Sequence of chain 2.A:
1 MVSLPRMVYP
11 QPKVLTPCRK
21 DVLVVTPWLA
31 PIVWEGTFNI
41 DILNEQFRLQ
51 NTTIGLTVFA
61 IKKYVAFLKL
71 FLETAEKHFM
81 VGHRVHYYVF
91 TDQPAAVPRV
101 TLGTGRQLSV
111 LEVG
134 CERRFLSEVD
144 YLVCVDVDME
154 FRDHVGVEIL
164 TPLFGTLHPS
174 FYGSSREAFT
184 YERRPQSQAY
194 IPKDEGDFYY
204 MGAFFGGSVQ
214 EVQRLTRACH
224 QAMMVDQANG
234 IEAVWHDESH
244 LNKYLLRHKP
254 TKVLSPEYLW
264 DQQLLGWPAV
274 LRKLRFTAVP

Binding-site contacts:
Ligand atom C6 contacts residue GLU241 of chain 2.A at 3.4 Å.
Ligand atom C11 contacts residue HIS171 of chain 2.A at 4.1 Å.
Ligand atom C2 contacts residue MET204 of chain 2.A at 4.0 Å (hydrophobic).
Ligand atom O4 contacts residue GLU241 of chain 2.A at 2.8 Å (salt-bridge).
Ligand atom C1 contacts residue MET204 of chain 2.A at 3.9 Å (hydrophobic).
Ligand atom O5 contacts residue MET204 of chain 2.A at 3.2 Å.
Ligand atom C6 contacts residue THR183 of chain 2.A at 3.4 Å.
Ligand atom O5 contacts residue PHE174 of chain 2.A at 4.0 Å.
Ligand atom C2 contacts residue HIS171 of chain 2.A at 3.9 Å.
Ligand atom C16 contacts residue LEU267 of chain 2.A at 4.0 Å (hydrophobic).
Ligand atom O6 contacts residue TRP238 of chain 2.A at 3.4 Å (h-bond).
Ligand atom C6 contacts residue PRO172 of chain 2.A at 4.0 Å (hydrophobic).
Ligand atom C5 contacts residue TRP238 of chain 2.A at 3.7 Å (hydrophobic).
Ligand atom C4 contacts residue GLU241 of chain 2.A at 3.5 Å.
Ligand atom O5 contacts residue HIS171 of chain 2.A at 3.2 Å.
Ligand atom C11 contacts residue SER173 of chain 2.A at 3.4 Å.
Ligand atom O1 contacts residue HIS171 of chain 2.A at 3.4 Å (h-bond).
Ligand atom C3 contacts residue TRP238 of chain 2.A at 4.0 Å (hydrophobic).
Ligand atom O3 contacts residue ASP264 of chain 2.A at 4.1 Å.
Ligand atom C4 contacts residue ASP264 of chain 2.A at 3.4 Å.
Ligand atom C4 contacts residue HIS171 of chain 2.A at 3.9 Å.
Ligand atom O4 contacts residue MET204 of chain 2.A at 3.7 Å.
Ligand atom C6 contacts residue TRP238 of chain 2.A at 3.4 Å (hydrophobic).
Ligand atom C6 contacts residue LEU267 of chain 2.A at 4.1 Å (hydrophobic).
Ligand atom C6 contacts residue TYR202 of chain 2.A at 3.7 Å (hydrophobic).
Ligand atom C14 contacts residue LEU267 of chain 2.A at 4.1 Å (hydrophobic).
Ligand atom C6 contacts residue HIS171 of chain 2.A at 4.1 Å.
Ligand atom O6 contacts residue THR183 of chain 2.A at 2.7 Å (h-bond).
Ligand atom C5 contacts residue HIS171 of chain 2.A at 3.9 Å.
Ligand atom C4 contacts residue TRP238 of chain 2.A at 3.7 Å (hydrophobic).
Ligand atom C1 contacts residue HIS171 of chain 2.A at 3.9 Å.
Ligand atom C12 contacts residue LEU267 of chain 2.A at 4.1 Å (hydrophobic).
Ligand atom O1 contacts residue SER173 of chain 2.A at 3.7 Å.
Ligand atom O4 contacts residue HIS171 of chain 2.A at 2.8 Å.
Ligand atom O4 contacts residue ASP264 of chain 2.A at 2.6 Å (salt-bridge).
Ligand atom O6 contacts residue PHE174 of chain 2.A at 3.4 Å.
Ligand atom C4 contacts residue LEU267 of chain 2.A at 4.0 Å (hydrophobic).
Ligand atom C5 contacts residue GLU241 of chain 2.A at 4.0 Å.
Ligand atom C12 contacts residue SER173 of chain 2.A at 3.6 Å.
Ligand atom C6 contacts residue SER173 of chain 2.A at 4.1 Å.

This protein binds this small molecule.
Small molecule (SMILES): CCCCCCO[C@@H]1O[C@H](CO)[C@H](O)C[C@H]1O[C@@H]1O[C@@H](C)[C@@H](O)[C@@H](O)[C@@H]1O